Binding-site contacts:
Ligand atom C8 contacts residue ASN1134 of chain 1.A at 4.5 Å.
Ligand atom C7 contacts residue ASN1134 of chain 1.A at 3.3 Å.
Ligand atom O7 contacts residue ASN1134 of chain 1.A at 3.4 Å (h-bond).
Ligand atom C2 contacts residue ASN1134 of chain 1.A at 2.5 Å.
Ligand atom O5 contacts residue ASN1134 of chain 1.A at 2.4 Å (h-bond).
Ligand atom C5 contacts residue ASN1134 of chain 1.A at 3.7 Å.
Ligand atom N2 contacts residue ASN1134 of chain 1.A at 2.9 Å (h-bond).
Ligand atom C1 contacts residue ASN1134 of chain 1.A at 1.4 Å.
Ligand atom C4 contacts residue ASN1134 of chain 1.A at 4.2 Å.
Ligand atom C3 contacts residue ASN1134 of chain 1.A at 3.8 Å.

This protein binds this small molecule.
Small molecule (SMILES): CC(=O)N[C@H]1[C@H](O[C@H]2[C@H](O)[C@@H](NC(C)=O)CO[C@@H]2CO)O[C@H](CO)[C@@H](O)[C@@H]1O

Sequence of chain 1.A:
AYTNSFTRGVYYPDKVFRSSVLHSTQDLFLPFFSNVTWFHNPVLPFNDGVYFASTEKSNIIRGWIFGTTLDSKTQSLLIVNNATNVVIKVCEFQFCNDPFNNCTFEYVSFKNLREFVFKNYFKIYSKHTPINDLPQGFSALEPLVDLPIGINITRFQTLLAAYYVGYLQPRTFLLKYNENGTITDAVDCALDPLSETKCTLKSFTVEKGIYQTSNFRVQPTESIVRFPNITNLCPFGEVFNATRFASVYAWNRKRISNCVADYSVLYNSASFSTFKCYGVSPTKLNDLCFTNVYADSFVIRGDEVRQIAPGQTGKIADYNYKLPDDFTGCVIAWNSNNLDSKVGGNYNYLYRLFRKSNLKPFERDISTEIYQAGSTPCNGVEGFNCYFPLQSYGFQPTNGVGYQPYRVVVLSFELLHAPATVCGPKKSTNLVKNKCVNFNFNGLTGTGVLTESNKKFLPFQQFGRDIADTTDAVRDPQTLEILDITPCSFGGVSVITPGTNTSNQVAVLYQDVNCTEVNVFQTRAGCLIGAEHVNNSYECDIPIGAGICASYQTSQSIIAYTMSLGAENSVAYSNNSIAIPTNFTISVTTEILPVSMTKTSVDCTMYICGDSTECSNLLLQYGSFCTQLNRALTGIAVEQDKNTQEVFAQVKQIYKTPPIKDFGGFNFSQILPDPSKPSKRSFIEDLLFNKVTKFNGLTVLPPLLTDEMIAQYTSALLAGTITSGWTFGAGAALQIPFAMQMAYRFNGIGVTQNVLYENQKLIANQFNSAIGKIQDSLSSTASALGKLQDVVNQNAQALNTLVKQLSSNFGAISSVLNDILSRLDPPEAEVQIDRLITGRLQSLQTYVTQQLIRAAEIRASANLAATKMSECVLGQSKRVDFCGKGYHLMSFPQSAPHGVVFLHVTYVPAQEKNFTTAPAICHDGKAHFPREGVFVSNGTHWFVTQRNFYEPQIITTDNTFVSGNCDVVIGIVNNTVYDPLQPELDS